Sequence of chain 1.C:
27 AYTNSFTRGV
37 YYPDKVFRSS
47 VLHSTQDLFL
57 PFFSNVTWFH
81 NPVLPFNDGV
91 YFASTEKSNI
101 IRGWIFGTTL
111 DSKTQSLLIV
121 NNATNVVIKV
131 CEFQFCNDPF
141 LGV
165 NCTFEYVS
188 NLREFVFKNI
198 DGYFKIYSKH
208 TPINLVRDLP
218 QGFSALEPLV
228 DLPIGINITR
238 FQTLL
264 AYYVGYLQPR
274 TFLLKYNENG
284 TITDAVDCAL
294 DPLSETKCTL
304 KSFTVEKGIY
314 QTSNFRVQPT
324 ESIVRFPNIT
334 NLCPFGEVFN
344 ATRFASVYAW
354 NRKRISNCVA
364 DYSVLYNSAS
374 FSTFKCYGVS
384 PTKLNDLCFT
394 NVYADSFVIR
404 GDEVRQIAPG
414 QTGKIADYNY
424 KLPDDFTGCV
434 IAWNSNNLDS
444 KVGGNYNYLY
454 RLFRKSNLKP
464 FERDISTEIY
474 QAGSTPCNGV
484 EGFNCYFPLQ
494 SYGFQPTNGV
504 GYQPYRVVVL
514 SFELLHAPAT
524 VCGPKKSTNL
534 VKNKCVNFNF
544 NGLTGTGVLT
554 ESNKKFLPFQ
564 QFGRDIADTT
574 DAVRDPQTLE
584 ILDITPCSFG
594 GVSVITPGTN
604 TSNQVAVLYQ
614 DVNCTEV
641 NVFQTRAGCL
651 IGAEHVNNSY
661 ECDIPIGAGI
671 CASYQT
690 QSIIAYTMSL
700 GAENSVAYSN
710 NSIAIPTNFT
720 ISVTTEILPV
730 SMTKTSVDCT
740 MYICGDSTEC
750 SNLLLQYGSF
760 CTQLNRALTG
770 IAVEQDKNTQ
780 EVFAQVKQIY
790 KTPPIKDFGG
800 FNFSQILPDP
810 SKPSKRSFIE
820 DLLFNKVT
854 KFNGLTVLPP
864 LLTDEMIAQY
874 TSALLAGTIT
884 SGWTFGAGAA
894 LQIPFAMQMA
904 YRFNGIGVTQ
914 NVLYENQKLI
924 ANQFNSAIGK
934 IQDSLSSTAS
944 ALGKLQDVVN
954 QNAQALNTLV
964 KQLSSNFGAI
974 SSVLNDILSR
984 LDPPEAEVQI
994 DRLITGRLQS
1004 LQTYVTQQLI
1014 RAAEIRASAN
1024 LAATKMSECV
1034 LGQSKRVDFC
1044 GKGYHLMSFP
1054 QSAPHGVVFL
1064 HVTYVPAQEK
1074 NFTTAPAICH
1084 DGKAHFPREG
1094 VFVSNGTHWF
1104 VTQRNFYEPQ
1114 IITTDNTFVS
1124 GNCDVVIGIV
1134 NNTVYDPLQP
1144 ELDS

Binding-site contacts:
Ligand atom O7 contacts residue ASN709 of chain 1.B at 3.3 Å (h-bond).
Ligand atom O5 contacts residue ASP796 of chain 1.C at 3.5 Å (salt-bridge).
Ligand atom C8 contacts residue ILE1130 of chain 1.B at 3.9 Å (hydrophobic).
Ligand atom C5 contacts residue ASN709 of chain 1.B at 3.7 Å.
Ligand atom C1 contacts residue ASN709 of chain 1.B at 1.4 Å.
Ligand atom C8 contacts residue GLY1131 of chain 1.B at 3.8 Å.
Ligand atom C4 contacts residue ASN709 of chain 1.B at 4.2 Å.
Ligand atom C2 contacts residue ASN709 of chain 1.B at 2.5 Å.
Ligand atom N2 contacts residue ASN709 of chain 1.B at 2.9 Å (h-bond).
Ligand atom O5 contacts residue ASN709 of chain 1.B at 2.4 Å (h-bond).
Ligand atom O7 contacts residue ASP796 of chain 1.C at 4.0 Å.
Ligand atom C2 contacts residue ASP796 of chain 1.C at 4.1 Å.
Ligand atom C7 contacts residue ASN709 of chain 1.B at 3.3 Å.
Ligand atom C8 contacts residue ASN709 of chain 1.B at 4.4 Å.
Ligand atom C1 contacts residue ASP796 of chain 1.C at 3.4 Å.
Ligand atom C3 contacts residue ASN709 of chain 1.B at 3.8 Å.

A small-molecule ligand and the protein it binds are described below.
Small molecule (SMILES): CC(=O)N[C@@H]1[C@@H](O)[C@H](O)[C@@H](CO)O[C@H]1O

Sequence of chain 1.B:
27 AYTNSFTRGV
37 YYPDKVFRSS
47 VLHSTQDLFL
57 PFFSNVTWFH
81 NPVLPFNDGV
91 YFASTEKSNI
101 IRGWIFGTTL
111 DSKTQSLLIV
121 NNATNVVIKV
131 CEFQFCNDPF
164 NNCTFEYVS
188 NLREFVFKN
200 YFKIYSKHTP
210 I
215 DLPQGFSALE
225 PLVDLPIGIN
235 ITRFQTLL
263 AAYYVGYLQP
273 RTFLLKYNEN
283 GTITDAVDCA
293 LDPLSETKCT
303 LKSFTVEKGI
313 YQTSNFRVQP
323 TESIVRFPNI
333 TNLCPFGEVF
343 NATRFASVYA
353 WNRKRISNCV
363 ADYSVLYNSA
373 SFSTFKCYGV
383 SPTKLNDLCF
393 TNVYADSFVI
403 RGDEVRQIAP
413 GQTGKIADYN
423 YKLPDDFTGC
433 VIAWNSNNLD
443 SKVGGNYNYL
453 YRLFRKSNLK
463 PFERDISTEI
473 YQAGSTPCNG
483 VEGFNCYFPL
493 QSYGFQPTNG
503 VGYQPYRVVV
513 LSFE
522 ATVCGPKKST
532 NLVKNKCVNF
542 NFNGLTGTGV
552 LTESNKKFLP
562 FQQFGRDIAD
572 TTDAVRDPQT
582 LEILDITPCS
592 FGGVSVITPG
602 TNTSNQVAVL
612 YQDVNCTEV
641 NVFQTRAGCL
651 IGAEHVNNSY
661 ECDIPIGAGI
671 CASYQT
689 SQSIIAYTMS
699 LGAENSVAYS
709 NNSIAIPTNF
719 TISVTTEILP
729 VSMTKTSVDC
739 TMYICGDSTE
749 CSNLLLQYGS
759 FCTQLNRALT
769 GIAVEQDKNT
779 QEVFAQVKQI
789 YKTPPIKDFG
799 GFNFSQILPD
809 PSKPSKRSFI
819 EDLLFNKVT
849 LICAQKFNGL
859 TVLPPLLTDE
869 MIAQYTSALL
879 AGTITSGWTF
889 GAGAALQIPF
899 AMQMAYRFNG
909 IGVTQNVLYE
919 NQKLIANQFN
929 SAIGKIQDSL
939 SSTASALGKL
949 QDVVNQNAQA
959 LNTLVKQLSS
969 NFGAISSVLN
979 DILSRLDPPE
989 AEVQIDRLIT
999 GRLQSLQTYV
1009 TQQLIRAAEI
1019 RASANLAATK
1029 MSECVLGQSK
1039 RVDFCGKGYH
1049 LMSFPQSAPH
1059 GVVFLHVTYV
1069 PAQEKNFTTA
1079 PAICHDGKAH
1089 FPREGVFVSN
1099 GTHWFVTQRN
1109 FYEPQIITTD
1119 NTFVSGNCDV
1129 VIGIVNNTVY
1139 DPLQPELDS